The protein below binds the small molecule below.
Small molecule (SMILES): CC(=O)N[C@@H]1[C@@H](O)[C@H](O)[C@@H](CO)O[C@H]1O

Binding-site contacts:
Ligand atom O7 contacts residue GLN189 of chain 1.A at 4.1 Å.
Ligand atom O6 contacts residue GLU194 of chain 1.A at 2.9 Å (salt-bridge).
Ligand atom C5 contacts residue ASN191 of chain 1.A at 3.6 Å.
Ligand atom O7 contacts residue LYS229 of chain 1.A at 4.2 Å.
Ligand atom C8 contacts residue THR150 of chain 1.A at 4.3 Å.
Ligand atom O5 contacts residue ASN191 of chain 1.A at 2.2 Å (h-bond).
Ligand atom O7 contacts residue ILE156 of chain 1.A at 4.3 Å.
Ligand atom C6 contacts residue GLU194 of chain 1.A at 3.8 Å.
Ligand atom C3 contacts residue ASN191 of chain 1.A at 3.8 Å.
Ligand atom O7 contacts residue ASN191 of chain 1.A at 3.4 Å (h-bond).
Ligand atom C1 contacts residue ASN191 of chain 1.A at 1.5 Å.
Ligand atom N2 contacts residue ILE156 of chain 1.A at 3.5 Å.
Ligand atom C6 contacts residue THR193 of chain 1.A at 4.4 Å.
Ligand atom O6 contacts residue THR193 of chain 1.A at 3.5 Å.
Ligand atom C4 contacts residue ASN191 of chain 1.A at 4.2 Å.
Ligand atom C8 contacts residue ILE156 of chain 1.A at 3.5 Å (hydrophobic).
Ligand atom C1 contacts residue THR193 of chain 1.A at 3.4 Å.
Ligand atom N2 contacts residue ASN191 of chain 1.A at 3.1 Å (h-bond).
Ligand atom C2 contacts residue ASN191 of chain 1.A at 2.5 Å.
Ligand atom C7 contacts residue ILE156 of chain 1.A at 3.6 Å (hydrophobic).
Ligand atom C1 contacts residue ILE156 of chain 1.A at 4.0 Å (hydrophobic).
Ligand atom O5 contacts residue THR193 of chain 1.A at 3.7 Å.
Ligand atom C5 contacts residue THR193 of chain 1.A at 3.9 Å.
Ligand atom C7 contacts residue ASN191 of chain 1.A at 3.5 Å.
Ligand atom C2 contacts residue ILE156 of chain 1.A at 4.4 Å (hydrophobic).

Sequence of chain 1.A:
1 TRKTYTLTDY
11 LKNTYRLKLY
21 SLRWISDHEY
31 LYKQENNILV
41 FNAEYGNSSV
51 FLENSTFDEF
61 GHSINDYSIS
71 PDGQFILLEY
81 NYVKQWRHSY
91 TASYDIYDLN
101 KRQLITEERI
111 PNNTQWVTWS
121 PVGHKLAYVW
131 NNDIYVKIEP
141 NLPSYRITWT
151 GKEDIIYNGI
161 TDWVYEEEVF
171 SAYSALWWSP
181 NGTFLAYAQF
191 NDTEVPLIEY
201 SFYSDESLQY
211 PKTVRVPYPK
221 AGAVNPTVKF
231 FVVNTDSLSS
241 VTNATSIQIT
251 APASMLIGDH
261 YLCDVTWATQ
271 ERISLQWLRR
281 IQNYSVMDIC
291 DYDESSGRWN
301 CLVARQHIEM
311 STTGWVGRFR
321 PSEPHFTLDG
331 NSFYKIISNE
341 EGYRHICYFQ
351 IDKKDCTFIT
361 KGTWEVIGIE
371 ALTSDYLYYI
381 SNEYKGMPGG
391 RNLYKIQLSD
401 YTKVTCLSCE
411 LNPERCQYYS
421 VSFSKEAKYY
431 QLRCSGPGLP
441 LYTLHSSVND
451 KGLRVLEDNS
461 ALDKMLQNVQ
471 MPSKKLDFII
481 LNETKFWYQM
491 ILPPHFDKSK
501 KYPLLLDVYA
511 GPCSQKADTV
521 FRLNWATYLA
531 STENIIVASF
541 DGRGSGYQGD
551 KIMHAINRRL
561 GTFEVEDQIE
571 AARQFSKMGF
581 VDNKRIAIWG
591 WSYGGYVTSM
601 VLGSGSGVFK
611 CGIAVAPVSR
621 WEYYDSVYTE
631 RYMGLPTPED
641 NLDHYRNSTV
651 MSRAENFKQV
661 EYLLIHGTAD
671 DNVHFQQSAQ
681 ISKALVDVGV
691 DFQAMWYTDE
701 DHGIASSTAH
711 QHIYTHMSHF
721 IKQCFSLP